A small-molecule ligand and the protein it binds are described below.
Small molecule (SMILES): CO[C@H]1O[C@H](CO)[C@@H](O)[C@H](O[C@H]2O[C@H](CO)[C@@H](O)[C@H](O)[C@@H]2O)[C@@H]1O

Binding-site contacts:
Ligand atom O4 contacts residue ASP87 of chain 2.A at 2.6 Å (salt-bridge).
Ligand atom C5 contacts residue PHE133 of chain 2.A at 3.7 Å (hydrophobic).
Ligand atom O2 contacts residue GLY106 of chain 2.A at 4.0 Å.
Ligand atom O4 contacts residue GLU222 of chain 2.A at 2.9 Å (salt-bridge).
Ligand atom C4 contacts residue GLY107 of chain 2.A at 3.5 Å.
Ligand atom C5 contacts residue GLU222 of chain 2.A at 3.3 Å.
Ligand atom C2 contacts residue PHE133 of chain 2.A at 3.8 Å (hydrophobic).
Ligand atom C4 contacts residue ASP87 of chain 2.A at 3.5 Å.
Ligand atom O2 contacts residue GLU222 of chain 2.A at 4.0 Å.
Ligand atom O2 contacts residue PHE133 of chain 2.A at 3.6 Å.
Ligand atom O5 contacts residue GLU222 of chain 2.A at 3.1 Å (salt-bridge).
Ligand atom O6 contacts residue ALA86 of chain 2.A at 3.6 Å.
Ligand atom C2 contacts residue SER138 of chain 2.A at 4.0 Å.
Ligand atom C1 contacts residue GLU222 of chain 2.A at 4.0 Å.
Ligand atom O6 contacts residue ASP87 of chain 2.A at 2.7 Å (salt-bridge).
Ligand atom O6 contacts residue GLY221 of chain 2.A at 3.1 Å (h-bond).
Ligand atom C6 contacts residue ALA86 of chain 2.A at 3.8 Å (hydrophobic).
Ligand atom C3 contacts residue ASN139 of chain 2.A at 4.0 Å.
Ligand atom C6 contacts residue ASP87 of chain 2.A at 3.5 Å.
Ligand atom C6 contacts residue GLN223 of chain 2.A at 3.7 Å.
Ligand atom C3 contacts residue GLU222 of chain 2.A at 3.3 Å.
Ligand atom C6 contacts residue PHE133 of chain 2.A at 3.5 Å (hydrophobic).
Ligand atom C3 contacts residue GLY107 of chain 2.A at 3.8 Å.
Ligand atom O6 contacts residue GLU222 of chain 2.A at 3.2 Å (salt-bridge).
Ligand atom O2 contacts residue SER138 of chain 2.A at 2.7 Å (h-bond).
Ligand atom O1 contacts residue GLU222 of chain 2.A at 3.6 Å.
Ligand atom O2 contacts residue GLY221 of chain 2.A at 3.8 Å.
Ligand atom O3 contacts residue SER138 of chain 2.A at 3.7 Å.
Ligand atom O3 contacts residue GLY106 of chain 2.A at 3.8 Å.
Ligand atom C4 contacts residue GLU222 of chain 2.A at 3.3 Å.
Ligand atom O4 contacts residue PHE133 of chain 2.A at 3.5 Å.
Ligand atom O3 contacts residue GLY107 of chain 2.A at 2.8 Å (h-bond).
Ligand atom O2 contacts residue ALA105 of chain 2.A at 4.0 Å.
Ligand atom O4 contacts residue GLY107 of chain 2.A at 3.2 Å (h-bond).
Ligand atom C4 contacts residue ASN139 of chain 2.A at 4.0 Å.
Ligand atom O2 contacts residue ALA135 of chain 2.A at 4.1 Å.
Ligand atom O6 contacts residue GLN223 of chain 2.A at 3.0 Å (h-bond).
Ligand atom O4 contacts residue ASN139 of chain 2.A at 2.9 Å (h-bond).
Ligand atom C4 contacts residue GLY106 of chain 2.A at 4.0 Å.
Ligand atom O4 contacts residue GLY106 of chain 2.A at 4.0 Å.

Sequence of chain 2.A:
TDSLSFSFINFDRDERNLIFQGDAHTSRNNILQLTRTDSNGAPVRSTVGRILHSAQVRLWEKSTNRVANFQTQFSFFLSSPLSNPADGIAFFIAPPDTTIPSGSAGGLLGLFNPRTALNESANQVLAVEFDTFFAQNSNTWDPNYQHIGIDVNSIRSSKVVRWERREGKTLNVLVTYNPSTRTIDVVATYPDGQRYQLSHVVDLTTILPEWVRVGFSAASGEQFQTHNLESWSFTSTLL